Sequence of chain 1.A:
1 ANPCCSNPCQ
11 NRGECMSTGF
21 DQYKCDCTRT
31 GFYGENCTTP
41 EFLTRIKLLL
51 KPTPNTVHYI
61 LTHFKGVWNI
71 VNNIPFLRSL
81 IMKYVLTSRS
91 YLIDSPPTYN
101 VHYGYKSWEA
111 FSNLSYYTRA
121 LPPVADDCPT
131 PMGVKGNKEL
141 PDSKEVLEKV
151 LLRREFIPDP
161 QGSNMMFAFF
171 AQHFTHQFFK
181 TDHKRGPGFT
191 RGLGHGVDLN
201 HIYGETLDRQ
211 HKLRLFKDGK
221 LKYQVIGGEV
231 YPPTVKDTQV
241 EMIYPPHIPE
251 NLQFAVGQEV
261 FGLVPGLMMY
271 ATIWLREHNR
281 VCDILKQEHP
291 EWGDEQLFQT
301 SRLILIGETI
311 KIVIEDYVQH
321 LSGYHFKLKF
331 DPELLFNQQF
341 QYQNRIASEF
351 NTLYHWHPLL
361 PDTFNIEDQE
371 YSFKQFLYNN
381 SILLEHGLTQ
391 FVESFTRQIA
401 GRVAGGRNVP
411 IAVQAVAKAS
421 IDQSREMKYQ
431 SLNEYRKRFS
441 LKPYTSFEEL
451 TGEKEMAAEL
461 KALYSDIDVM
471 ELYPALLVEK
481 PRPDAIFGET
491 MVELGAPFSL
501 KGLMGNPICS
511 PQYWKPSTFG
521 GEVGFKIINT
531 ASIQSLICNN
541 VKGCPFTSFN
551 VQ

Binding-site contacts:
Ligand atom N2 contacts residue PRO8 of chain 1.A at 4.5 Å.
Ligand atom O6 contacts residue ASN36 of chain 1.A at 3.5 Å (h-bond).
Ligand atom O5 contacts residue ASN36 of chain 1.A at 2.7 Å (h-bond).
Ligand atom C8 contacts residue SER6 of chain 1.A at 4.1 Å.
Ligand atom N2 contacts residue TYR23 of chain 1.A at 3.3 Å (h-bond).
Ligand atom N2 contacts residue ASN36 of chain 1.A at 4.0 Å.
Ligand atom C1 contacts residue ASN36 of chain 1.A at 3.0 Å.
Ligand atom O6 contacts residue GLU35 of chain 1.A at 3.1 Å (salt-bridge).
Ligand atom O3 contacts residue TYR23 of chain 1.A at 4.5 Å.
Ligand atom C2 contacts residue TYR23 of chain 1.A at 3.5 Å (hydrophobic).
Ligand atom C2 contacts residue ASN36 of chain 1.A at 3.5 Å.
Ligand atom C1 contacts residue TYR23 of chain 1.A at 4.3 Å (hydrophobic).
Ligand atom C5 contacts residue ASN36 of chain 1.A at 3.9 Å.
Ligand atom O5 contacts residue GLU35 of chain 1.A at 4.1 Å.
Ligand atom C5 contacts residue GLU35 of chain 1.A at 4.2 Å.
Ligand atom C6 contacts residue GLU35 of chain 1.A at 4.0 Å.
Ligand atom C4 contacts residue GLU35 of chain 1.A at 3.8 Å.
Ligand atom C6 contacts residue ASN36 of chain 1.A at 4.3 Å.
Ligand atom C4 contacts residue ASN36 of chain 1.A at 4.4 Å.

This small molecule binds to this protein.
Small molecule (SMILES): CC(=O)N[C@@H]1[C@@H](O)[C@H](O)[C@@H](CO)O[C@H]1O